A small-molecule ligand and the protein it binds are described below.
Small molecule (SMILES): Cc1c(C(=O)O)c(-c2cccc(N3CCN(c4ccc(NS(=O)(=O)c5ccc(N[C@H](CCN(C)C)CSc6ccccc6)c([N+](=O)[O-])c5)cc4)CC3)c2)c(-c2ccc(Cl)cc2)n1C

Binding-site contacts:
Ligand atom C44 contacts residue LEU93 of chain 1.A at 3.6 Å (hydrophobic).
Ligand atom C25 contacts residue GLU59 of chain 1.A at 3.4 Å.
Ligand atom C31 contacts residue ARG63 of chain 1.A at 3.6 Å.
Ligand atom C16 contacts residue ALA105 of chain 1.A at 3.7 Å (hydrophobic).
Ligand atom C5 contacts residue GLY101 of chain 1.A at 3.6 Å.
Ligand atom O6 contacts residue TYR158 of chain 1.A at 3.6 Å.
Ligand atom C1 contacts residue GLU92 of chain 1.A at 3.6 Å.
Ligand atom C2 contacts residue GLU59 of chain 1.A at 3.1 Å.
Ligand atom O2 contacts residue VAL104 of chain 1.A at 3.5 Å.
Ligand atom O1 contacts residue ARG95 of chain 1.A at 2.8 Å (salt-bridge).
Ligand atom C2 contacts residue ALA162 of chain 1.A at 3.5 Å (hydrophobic).
Ligand atom C9 contacts residue ALA105 of chain 1.A at 3.6 Å (hydrophobic).
Ligand atom O2 contacts residue TRP100 of chain 1.A at 3.5 Å.
Ligand atom C9 contacts residue PHE109 of chain 1.A at 3.7 Å (hydrophobic).
Ligand atom O2 contacts residue GLY101 of chain 1.A at 3.4 Å (h-bond).
Ligand atom C20 contacts residue ASN99 of chain 1.A at 3.6 Å.
Ligand atom C26 contacts residue ASN161 of chain 1.A at 3.3 Å.
Ligand atom C28 contacts residue TYR64 of chain 1.A at 3.4 Å (hydrophobic).
Ligand atom C25 contacts residue TYR158 of chain 1.A at 3.6 Å (hydrophobic).
Ligand atom C30 contacts residue TYR64 of chain 1.A at 3.5 Å (hydrophobic).
Ligand atom N3 contacts residue PHE60 of chain 1.A at 3.7 Å.
Ligand atom C2 contacts residue TYR158 of chain 1.A at 3.5 Å (hydrophobic).
Ligand atom S2 contacts residue ARG63 of chain 1.A at 3.5 Å (salt-bridge).
Ligand atom C26 contacts residue GLU59 of chain 1.A at 3.5 Å.
Ligand atom C24 contacts residue GLY101 of chain 1.A at 3.6 Å.
Ligand atom C4 contacts residue PHE109 of chain 1.A at 3.7 Å (hydrophobic).
Ligand atom N1 contacts residue GLU59 of chain 1.A at 2.7 Å (salt-bridge).
Ligand atom C25 contacts residue ASN161 of chain 1.A at 3.6 Å.
Ligand atom C30 contacts residue PHE60 of chain 1.A at 3.7 Å (hydrophobic).
Ligand atom CL1 contacts residue PHE68 of chain 1.A at 3.5 Å.
Ligand atom C3 contacts residue GLU59 of chain 1.A at 3.2 Å.
Ligand atom C18 contacts residue PHE60 of chain 1.A at 3.5 Å (hydrophobic).
Ligand atom C12 contacts residue ASN99 of chain 1.A at 3.3 Å.
Ligand atom C1 contacts residue LEU93 of chain 1.A at 3.5 Å (hydrophobic).
Ligand atom O2 contacts residue PHE154 of chain 1.A at 3.4 Å.
Ligand atom C47 contacts residue ASN161 of chain 1.A at 3.5 Å.
Ligand atom CL1 contacts residue ALA112 of chain 1.A at 3.6 Å.
Ligand atom O4 contacts residue GLY101 of chain 1.A at 3.1 Å (h-bond).
Ligand atom C20 contacts residue GLY101 of chain 1.A at 3.7 Å.
Ligand atom C10 contacts residue ALA67 of chain 1.A at 3.5 Å (hydrophobic).

Sequence of chain 1.A:
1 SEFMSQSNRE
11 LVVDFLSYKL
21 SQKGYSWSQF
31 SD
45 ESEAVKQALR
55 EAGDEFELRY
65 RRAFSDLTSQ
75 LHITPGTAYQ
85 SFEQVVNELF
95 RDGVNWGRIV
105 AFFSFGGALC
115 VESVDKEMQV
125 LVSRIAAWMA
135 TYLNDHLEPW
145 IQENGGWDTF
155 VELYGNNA